A small-molecule ligand and the protein it binds are described below.
Small molecule (SMILES): CC(=O)N[C@@H]1[C@@H](O)[C@H](O)[C@@H](CO)O[C@H]1O

Binding-site contacts:
Ligand atom C5 contacts residue ASN616 of chain 1.B at 3.7 Å.
Ligand atom O5 contacts residue ASN616 of chain 1.B at 2.4 Å (h-bond).
Ligand atom C3 contacts residue ASN616 of chain 1.B at 3.8 Å.
Ligand atom C1 contacts residue ASN616 of chain 1.B at 1.4 Å.
Ligand atom C8 contacts residue ASP614 of chain 1.B at 3.2 Å.
Ligand atom N2 contacts residue ASN616 of chain 1.B at 2.9 Å (h-bond).
Ligand atom C2 contacts residue ASN616 of chain 1.B at 2.5 Å.
Ligand atom C7 contacts residue ASN616 of chain 1.B at 4.2 Å.
Ligand atom C7 contacts residue ASP614 of chain 1.B at 4.4 Å.
Ligand atom C4 contacts residue ASN616 of chain 1.B at 4.2 Å.

Sequence of chain 1.B:
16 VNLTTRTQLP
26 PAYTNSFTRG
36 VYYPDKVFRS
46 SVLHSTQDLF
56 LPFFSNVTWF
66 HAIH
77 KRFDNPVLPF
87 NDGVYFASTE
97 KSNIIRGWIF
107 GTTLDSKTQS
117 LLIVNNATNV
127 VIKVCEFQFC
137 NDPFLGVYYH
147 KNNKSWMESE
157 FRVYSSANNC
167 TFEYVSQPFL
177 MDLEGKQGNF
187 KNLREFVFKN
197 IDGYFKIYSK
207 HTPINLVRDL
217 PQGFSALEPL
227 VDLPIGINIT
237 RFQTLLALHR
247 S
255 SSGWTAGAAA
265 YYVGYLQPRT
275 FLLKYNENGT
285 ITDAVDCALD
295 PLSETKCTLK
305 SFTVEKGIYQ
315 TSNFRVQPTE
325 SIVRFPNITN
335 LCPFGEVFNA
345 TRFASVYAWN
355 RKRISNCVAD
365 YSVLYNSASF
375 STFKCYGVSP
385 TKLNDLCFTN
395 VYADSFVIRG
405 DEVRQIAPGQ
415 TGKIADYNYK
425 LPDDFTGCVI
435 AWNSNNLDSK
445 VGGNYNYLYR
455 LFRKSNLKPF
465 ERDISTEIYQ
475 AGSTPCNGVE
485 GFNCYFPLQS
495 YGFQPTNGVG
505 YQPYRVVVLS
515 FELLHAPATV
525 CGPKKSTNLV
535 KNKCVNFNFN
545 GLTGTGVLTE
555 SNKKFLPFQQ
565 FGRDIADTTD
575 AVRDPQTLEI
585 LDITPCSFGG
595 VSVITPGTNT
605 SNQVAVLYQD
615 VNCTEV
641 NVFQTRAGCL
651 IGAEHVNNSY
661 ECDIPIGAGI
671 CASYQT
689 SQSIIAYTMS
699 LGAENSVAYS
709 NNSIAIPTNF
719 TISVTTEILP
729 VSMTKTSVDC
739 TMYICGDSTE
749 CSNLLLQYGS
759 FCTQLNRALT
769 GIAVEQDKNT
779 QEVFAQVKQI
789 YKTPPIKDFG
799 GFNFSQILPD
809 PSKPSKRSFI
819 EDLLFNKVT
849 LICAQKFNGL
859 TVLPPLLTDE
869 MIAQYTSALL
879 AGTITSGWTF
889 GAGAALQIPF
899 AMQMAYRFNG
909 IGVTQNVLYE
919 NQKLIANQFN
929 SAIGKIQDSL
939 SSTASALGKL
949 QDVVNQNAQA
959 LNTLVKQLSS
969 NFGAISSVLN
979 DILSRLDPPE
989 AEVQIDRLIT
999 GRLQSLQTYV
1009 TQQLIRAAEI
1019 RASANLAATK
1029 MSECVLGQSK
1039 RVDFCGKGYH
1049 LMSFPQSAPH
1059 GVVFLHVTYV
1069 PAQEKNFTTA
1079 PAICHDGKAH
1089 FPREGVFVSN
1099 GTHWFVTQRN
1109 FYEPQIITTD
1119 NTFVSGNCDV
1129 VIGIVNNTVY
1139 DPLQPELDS